Binding-site contacts:
Ligand atom N contacts residue ILE14 of chain 37.B at 3.0 Å (h-bond).
Ligand atom N contacts residue THR16 of chain 37.B at 2.9 Å (h-bond).
Ligand atom O contacts residue ILE14 of chain 37.B at 3.5 Å (h-bond).
Ligand atom CD1 contacts residue ILE14 of chain 37.B at 3.6 Å (hydrophobic).
Ligand atom CB contacts residue ILE14 of chain 37.B at 4.1 Å (hydrophobic).
Ligand atom CD2 contacts residue ASP106 of chain 37.B at 4.1 Å.
Ligand atom CB contacts residue THR16 of chain 37.B at 4.2 Å.
Ligand atom CA contacts residue ILE14 of chain 37.B at 3.3 Å (hydrophobic).
Ligand atom O contacts residue THR17 of chain 37.B at 3.8 Å.
Ligand atom CD2 contacts residue HIS157 of chain 37.B at 3.7 Å.
Ligand atom C contacts residue ILE14 of chain 37.B at 3.6 Å (hydrophobic).
Ligand atom CB contacts residue THR17 of chain 37.B at 4.0 Å.
Ligand atom CD1 contacts residue THR16 of chain 37.B at 3.1 Å.
Ligand atom O contacts residue THR16 of chain 37.B at 3.1 Å (h-bond).
Ligand atom CA contacts residue THR16 of chain 37.B at 3.6 Å.
Ligand atom C contacts residue THR16 of chain 37.B at 3.7 Å.
Ligand atom CB contacts residue LEU15 of chain 37.B at 4.1 Å (hydrophobic).
Ligand atom CD1 contacts residue ASP12 of chain 37.B at 3.8 Å.
Ligand atom O contacts residue ARG18 of chain 37.B at 3.0 Å (salt-bridge).
Ligand atom N contacts residue ASP12 of chain 37.B at 4.1 Å.
Ligand atom CD1 contacts residue TYR34 of chain 37.B at 3.0 Å (hydrophobic).
Ligand atom CA contacts residue ASP12 of chain 37.B at 3.7 Å.
Ligand atom C contacts residue THR16 of chain 37.B at 4.2 Å.
Ligand atom O contacts residue LEU15 of chain 37.B at 3.5 Å.
Ligand atom C contacts residue ILE14 of chain 37.B at 3.4 Å (hydrophobic).
Ligand atom CD2 contacts residue VAL32 of chain 37.B at 3.9 Å (hydrophobic).
Ligand atom C contacts residue ARG18 of chain 37.B at 4.1 Å.
Ligand atom C contacts residue ILE14 of chain 37.B at 4.2 Å (hydrophobic).
Ligand atom N contacts residue ILE14 of chain 37.B at 3.5 Å.
Ligand atom CA contacts residue ARG18 of chain 37.B at 3.8 Å.
Ligand atom CG contacts residue THR16 of chain 37.B at 4.0 Å.
Ligand atom CG contacts residue ILE14 of chain 37.B at 4.2 Å (hydrophobic).
Ligand atom O contacts residue ILE14 of chain 37.B at 3.1 Å.
Ligand atom CG contacts residue THR17 of chain 37.B at 4.3 Å.
Ligand atom C contacts residue ARG18 of chain 37.B at 3.8 Å.
Ligand atom CB contacts residue ARG18 of chain 37.B at 4.2 Å.
Ligand atom O contacts residue ARG18 of chain 37.B at 3.6 Å (salt-bridge).
Ligand atom CD2 contacts residue THR17 of chain 37.B at 3.7 Å.
Ligand atom CA contacts residue ILE14 of chain 37.B at 4.0 Å (hydrophobic).
Ligand atom CE1 contacts residue ASP12 of chain 37.B at 3.5 Å.

Sequence of chain 37.B:
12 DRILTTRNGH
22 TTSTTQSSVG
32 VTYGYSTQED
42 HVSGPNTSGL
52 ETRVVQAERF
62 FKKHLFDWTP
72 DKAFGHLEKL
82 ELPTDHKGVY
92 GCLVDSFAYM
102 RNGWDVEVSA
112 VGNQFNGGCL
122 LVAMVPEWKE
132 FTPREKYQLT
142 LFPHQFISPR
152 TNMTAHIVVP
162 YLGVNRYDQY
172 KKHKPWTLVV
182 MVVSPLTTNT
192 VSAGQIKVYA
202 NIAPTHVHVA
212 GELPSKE

The small molecule below binds the protein below.
Small molecule (SMILES): CC(C)C[C@H](NC(=O)[C@H](C)NC(=O)CNC(=O)[C@@H](N)Cc1ccccc1)C(=O)N[C@@H](CC(C)C)C(=O)N[C@@H](C)C(=O)O